Binding-site contacts:
Ligand atom O7 contacts residue PHE158 of chain 1.A at 3.2 Å.
Ligand atom C1 contacts residue ASN159 of chain 1.A at 1.4 Å.
Ligand atom C7 contacts residue PHE158 of chain 1.A at 4.4 Å (hydrophobic).
Ligand atom O5 contacts residue ASN159 of chain 1.A at 2.4 Å (h-bond).
Ligand atom N2 contacts residue ASN159 of chain 1.A at 2.9 Å (h-bond).
Ligand atom C5 contacts residue ASN159 of chain 1.A at 3.7 Å.
Ligand atom C2 contacts residue ASN159 of chain 1.A at 2.5 Å.
Ligand atom C4 contacts residue ASN159 of chain 1.A at 4.2 Å.
Ligand atom C3 contacts residue ASN159 of chain 1.A at 3.8 Å.
Ligand atom C7 contacts residue ASN159 of chain 1.A at 3.3 Å.
Ligand atom C8 contacts residue ASN159 of chain 1.A at 4.0 Å.
Ligand atom O7 contacts residue ASN159 of chain 1.A at 3.3 Å (h-bond).

This protein binds this small molecule.
Small molecule (SMILES): CC(=O)N[C@@H]1[C@@H](O)[C@H](O)[C@@H](CO)O[C@H]1O

Sequence of chain 1.A:
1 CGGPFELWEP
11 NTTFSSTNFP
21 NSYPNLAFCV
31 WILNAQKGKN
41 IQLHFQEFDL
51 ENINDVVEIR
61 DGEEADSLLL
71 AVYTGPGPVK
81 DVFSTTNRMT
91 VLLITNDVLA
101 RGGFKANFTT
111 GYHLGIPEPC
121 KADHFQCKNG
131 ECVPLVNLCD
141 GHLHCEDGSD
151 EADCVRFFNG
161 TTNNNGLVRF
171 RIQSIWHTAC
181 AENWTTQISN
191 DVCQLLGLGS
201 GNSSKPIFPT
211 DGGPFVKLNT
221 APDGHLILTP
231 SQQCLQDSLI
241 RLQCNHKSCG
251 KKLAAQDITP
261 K